Sequence of chain 1.C:
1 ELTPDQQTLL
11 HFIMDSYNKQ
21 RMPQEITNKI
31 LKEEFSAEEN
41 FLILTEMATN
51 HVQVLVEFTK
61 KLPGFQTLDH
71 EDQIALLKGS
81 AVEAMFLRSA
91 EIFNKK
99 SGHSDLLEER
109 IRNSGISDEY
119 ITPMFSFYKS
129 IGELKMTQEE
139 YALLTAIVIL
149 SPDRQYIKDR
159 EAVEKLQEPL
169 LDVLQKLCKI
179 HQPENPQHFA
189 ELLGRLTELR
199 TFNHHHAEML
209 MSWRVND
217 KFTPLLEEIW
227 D

A small-molecule ligand and the protein it binds are described below.
Small molecule (SMILES): O=C(O)c1ccc2nc(N3C[C@H]4CCC[C@@H](C3)C4OCc3c(-c4c(Cl)cccc4Cl)noc3C3CC3)sc2c1

Binding-site contacts:
Ligand atom S1 contacts residue HIS51 of chain 1.C at 4.0 Å.
Ligand atom C23 contacts residue LEU105 of chain 1.C at 4.0 Å (hydrophobic).
Ligand atom C24 contacts residue MET22 of chain 1.C at 4.0 Å (hydrophobic).
Ligand atom N1 contacts residue HIS204 of chain 1.C at 3.1 Å (h-bond).
Ligand atom C1 contacts residue TRP211 of chain 1.C at 3.6 Å (hydrophobic).
Ligand atom C20 contacts residue MET85 of chain 1.C at 4.0 Å (hydrophobic).
Ligand atom C10 contacts residue MET122 of chain 1.C at 3.9 Å (hydrophobic).
Ligand atom C26 contacts residue ILE92 of chain 1.C at 3.8 Å (hydrophobic).
Ligand atom S1 contacts residue MET22 of chain 1.C at 3.5 Å.
Ligand atom C11 contacts residue TYR126 of chain 1.C at 3.5 Å (hydrophobic).
Ligand atom O1 contacts residue TRP211 of chain 1.C at 3.3 Å.
Ligand atom C27 contacts residue ILE92 of chain 1.C at 3.7 Å (hydrophobic).
Ligand atom O4 contacts residue ILE92 of chain 1.C at 4.0 Å.
Ligand atom C8 contacts residue PHE218 of chain 1.C at 3.4 Å (hydrophobic).
Ligand atom C7 contacts residue LEU222 of chain 1.C at 3.4 Å (hydrophobic).
Ligand atom C28 contacts residue ILE92 of chain 1.C at 3.8 Å (hydrophobic).
Ligand atom CL1 contacts residue TRP226 of chain 1.C at 3.7 Å.
Ligand atom N3 contacts residue LEU105 of chain 1.C at 3.8 Å.
Ligand atom CL1 contacts residue HIS204 of chain 1.C at 3.7 Å.
Ligand atom C8 contacts residue THR45 of chain 1.C at 3.9 Å.
Ligand atom C10 contacts residue PHE86 of chain 1.C at 3.9 Å (hydrophobic).
Ligand atom N1 contacts residue TRP211 of chain 1.C at 3.8 Å.
Ligand atom CL1 contacts residue MET85 of chain 1.C at 2.9 Å.
Ligand atom C7 contacts residue PHE218 of chain 1.C at 3.9 Å (hydrophobic).
Ligand atom C22 contacts residue SER89 of chain 1.C at 3.6 Å.
Ligand atom C7 contacts residue ALA48 of chain 1.C at 3.9 Å (hydrophobic).
Ligand atom C18 contacts residue HIS51 of chain 1.C at 3.8 Å.
Ligand atom C20 contacts residue SER89 of chain 1.C at 3.9 Å.
Ligand atom C4 contacts residue TRP211 of chain 1.C at 3.8 Å (hydrophobic).
Ligand atom O3 contacts residue MET22 of chain 1.C at 3.9 Å.
Ligand atom C12 contacts residue PHE86 of chain 1.C at 3.3 Å (hydrophobic).
Ligand atom C11 contacts residue PHE86 of chain 1.C at 3.4 Å (hydrophobic).
Ligand atom C8 contacts residue TRP211 of chain 1.C at 3.8 Å (hydrophobic).
Ligand atom C10 contacts residue TYR126 of chain 1.C at 3.4 Å (hydrophobic).
Ligand atom C25 contacts residue LEU105 of chain 1.C at 3.5 Å (hydrophobic).
Ligand atom N1 contacts residue MET207 of chain 1.C at 3.7 Å.
Ligand atom O1 contacts residue HIS204 of chain 1.C at 4.0 Å.
Ligand atom C7 contacts residue THR45 of chain 1.C at 3.9 Å.
Ligand atom O2 contacts residue ALA48 of chain 1.C at 3.9 Å.
Ligand atom N3 contacts residue MET47 of chain 1.C at 3.6 Å.